Sequence of chain 1.C:
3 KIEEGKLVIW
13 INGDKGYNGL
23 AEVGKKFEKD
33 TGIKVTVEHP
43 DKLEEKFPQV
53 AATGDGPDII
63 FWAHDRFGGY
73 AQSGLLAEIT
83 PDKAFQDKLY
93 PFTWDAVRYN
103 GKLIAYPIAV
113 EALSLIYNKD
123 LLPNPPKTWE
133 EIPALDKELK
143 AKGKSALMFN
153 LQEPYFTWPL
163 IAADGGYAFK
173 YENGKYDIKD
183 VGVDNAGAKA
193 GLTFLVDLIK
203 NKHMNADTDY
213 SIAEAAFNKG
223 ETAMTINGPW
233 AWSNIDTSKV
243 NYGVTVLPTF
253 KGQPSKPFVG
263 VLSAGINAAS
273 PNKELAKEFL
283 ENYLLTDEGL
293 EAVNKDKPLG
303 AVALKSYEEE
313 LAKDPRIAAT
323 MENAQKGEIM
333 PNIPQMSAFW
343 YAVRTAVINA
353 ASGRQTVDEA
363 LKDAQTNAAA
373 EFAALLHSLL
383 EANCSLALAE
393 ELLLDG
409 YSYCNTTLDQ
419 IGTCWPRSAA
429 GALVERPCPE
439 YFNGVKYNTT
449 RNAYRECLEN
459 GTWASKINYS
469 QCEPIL

A small-molecule ligand and the protein it binds are described below.
Small molecule (SMILES): OC[C@H]1O[C@H](O[C@H]2[C@H](O)[C@@H](O)[C@@H](O)O[C@@H]2CO)[C@H](O)[C@@H](O)[C@@H]1O

Binding-site contacts:
Ligand atom C6 contacts residue PRO156 of chain 1.C at 3.6 Å (hydrophobic).
Ligand atom O3 contacts residue ARG68 of chain 1.C at 2.9 Å (salt-bridge).
Ligand atom O2 contacts residue ASP67 of chain 1.C at 2.7 Å (salt-bridge).
Ligand atom O6 contacts residue PRO156 of chain 1.C at 3.3 Å.
Ligand atom O3 contacts residue ASP67 of chain 1.C at 2.5 Å (salt-bridge).
Ligand atom C6 contacts residue ARG346 of chain 1.C at 3.8 Å.
Ligand atom C1 contacts residue TRP232 of chain 1.C at 3.9 Å (hydrophobic).
Ligand atom C1 contacts residue TYR157 of chain 1.C at 3.5 Å (hydrophobic).
Ligand atom O2 contacts residue GLU113 of chain 1.C at 2.8 Å (salt-bridge).
Ligand atom C3 contacts residue TRP64 of chain 1.C at 3.7 Å (hydrophobic).
Ligand atom C4 contacts residue TRP342 of chain 1.C at 3.6 Å (hydrophobic).
Ligand atom O6 contacts residue GLU155 of chain 1.C at 2.6 Å (salt-bridge).
Ligand atom C4 contacts residue ARG68 of chain 1.C at 3.8 Å.
Ligand atom C6 contacts residue GLU155 of chain 1.C at 3.4 Å.
Ligand atom O1 contacts residue ASP16 of chain 1.C at 3.0 Å (salt-bridge).
Ligand atom C3 contacts residue ASP67 of chain 1.C at 3.5 Å.
Ligand atom C4 contacts residue TYR157 of chain 1.C at 3.9 Å (hydrophobic).
Ligand atom C1 contacts residue ASP16 of chain 1.C at 3.7 Å.
Ligand atom O2 contacts residue LYS17 of chain 1.C at 3.0 Å (salt-bridge).
Ligand atom O5 contacts residue TYR157 of chain 1.C at 3.3 Å.
Ligand atom O6 contacts residue TYR157 of chain 1.C at 3.3 Å (h-bond).
Ligand atom O3 contacts residue GLU113 of chain 1.C at 3.8 Å.
Ligand atom C2 contacts residue ASP67 of chain 1.C at 3.3 Å.
Ligand atom C2 contacts residue LYS17 of chain 1.C at 3.8 Å.
Ligand atom C6 contacts residue TRP342 of chain 1.C at 3.8 Å (hydrophobic).
Ligand atom C2 contacts residue TRP342 of chain 1.C at 3.9 Å (hydrophobic).
Ligand atom O1 contacts residue LYS17 of chain 1.C at 2.8 Å (salt-bridge).
Ligand atom O3 contacts residue TRP342 of chain 1.C at 3.6 Å.
Ligand atom O2 contacts residue ALA65 of chain 1.C at 3.6 Å.
Ligand atom C3 contacts residue TRP342 of chain 1.C at 3.9 Å (hydrophobic).
Ligand atom C2 contacts residue GLU113 of chain 1.C at 3.4 Å.
Ligand atom O1 contacts residue ASN14 of chain 1.C at 3.4 Å (h-bond).
Ligand atom O2 contacts residue TRP64 of chain 1.C at 3.2 Å (h-bond).
Ligand atom O3 contacts residue TRP64 of chain 1.C at 3.7 Å.
Ligand atom O4 contacts residue ARG346 of chain 1.C at 3.4 Å (salt-bridge).
Ligand atom O3 contacts residue ALA65 of chain 1.C at 3.3 Å.
Ligand atom O2 contacts residue MET332 of chain 1.C at 4.0 Å.
Ligand atom O4 contacts residue ARG68 of chain 1.C at 2.9 Å (salt-bridge).
Ligand atom C1 contacts residue LYS17 of chain 1.C at 3.4 Å.
Ligand atom C6 contacts residue TYR157 of chain 1.C at 3.7 Å (hydrophobic).